Binding-site contacts:
Ligand atom N3 contacts residue PRO334 of chain 1.A at 3.5 Å.
Ligand atom OP2 contacts residue GLU102 of chain 1.A at 3.5 Å (salt-bridge).
Ligand atom C2' contacts residue PHE333 of chain 1.A at 2.9 Å (hydrophobic).
Ligand atom O4 contacts residue GLY98 of chain 1.A at 2.8 Å (h-bond).
Ligand atom O4 contacts residue ALA259 of chain 1.A at 3.2 Å.
Ligand atom C4' contacts residue GLN252 of chain 1.A at 3.5 Å.
Ligand atom O5' contacts residue PHE333 of chain 1.A at 3.8 Å.
Ligand atom C5' contacts residue PHE333 of chain 1.A at 3.2 Å (hydrophobic).
Ligand atom C2 contacts residue LEU328 of chain 1.A at 3.0 Å (hydrophobic).
Ligand atom C4 contacts residue GLY98 of chain 1.A at 3.2 Å.
Ligand atom O5' contacts residue GLN252 of chain 1.A at 3.1 Å (h-bond).
Ligand atom OP1 contacts residue ARG391 of chain 1.A at 3.8 Å.
Ligand atom OP2 contacts residue PHE333 of chain 1.A at 3.3 Å.
Ligand atom C7 contacts residue TYR336 of chain 1.A at 3.6 Å (hydrophobic).
Ligand atom O2 contacts residue LEU328 of chain 1.A at 2.2 Å.
Ligand atom C4 contacts residue PRO334 of chain 1.A at 3.6 Å (hydrophobic).
Ligand atom OP2 contacts residue GLN252 of chain 1.A at 4.1 Å.
Ligand atom C6 contacts residue PHE333 of chain 1.A at 3.7 Å (hydrophobic).
Ligand atom P contacts residue PHE333 of chain 1.A at 3.8 Å.
Ligand atom C3' contacts residue PHE333 of chain 1.A at 3.8 Å (hydrophobic).
Ligand atom C2' contacts residue LEU328 of chain 1.A at 3.7 Å (hydrophobic).
Ligand atom O5' contacts residue LEU328 of chain 1.A at 3.6 Å.
Ligand atom OP2 contacts residue ARG391 of chain 1.A at 3.9 Å.
Ligand atom O4 contacts residue PRO334 of chain 1.A at 3.7 Å.
Ligand atom N1 contacts residue LEU328 of chain 1.A at 3.8 Å.
Ligand atom C1' contacts residue PHE333 of chain 1.A at 3.1 Å (hydrophobic).
Ligand atom N3 contacts residue LEU328 of chain 1.A at 3.9 Å.
Ligand atom C4' contacts residue LEU328 of chain 1.A at 4.1 Å (hydrophobic).
Ligand atom C1' contacts residue LEU328 of chain 1.A at 3.9 Å (hydrophobic).
Ligand atom O4' contacts residue GLN252 of chain 1.A at 3.9 Å.
Ligand atom O2 contacts residue PRO334 of chain 1.A at 3.8 Å.
Ligand atom C6 contacts residue GLY98 of chain 1.A at 4.1 Å.
Ligand atom O4' contacts residue LEU328 of chain 1.A at 3.0 Å.
Ligand atom C2 contacts residue PRO334 of chain 1.A at 3.7 Å (hydrophobic).
Ligand atom O3' contacts residue PHE333 of chain 1.A at 3.5 Å.
Ligand atom C5' contacts residue GLN252 of chain 1.A at 3.4 Å.
Ligand atom O4' contacts residue PRO334 of chain 1.A at 4.0 Å.
Ligand atom N1 contacts residue PHE333 of chain 1.A at 3.8 Å.
Ligand atom C5 contacts residue GLY98 of chain 1.A at 2.9 Å.
Ligand atom OP1 contacts residue GLN252 of chain 1.A at 3.7 Å.

The small molecule below binds the protein below.
Small molecule (SMILES): Cc1cn([C@H]2C[C@H](O[P](=O)(O)OC[C@H]3O[C@@H](n4cc(C)c(=O)[nH]c4=O)C[C@@H]3O)[C@@H](CO[P](=O)(O)O[C@H]3C[C@H](n4ccc(=O)[nH]c4=O)O[C@@H]3COP(=O)=O)O2)c(=O)[nH]c1=O

Sequence of chain 1.A:
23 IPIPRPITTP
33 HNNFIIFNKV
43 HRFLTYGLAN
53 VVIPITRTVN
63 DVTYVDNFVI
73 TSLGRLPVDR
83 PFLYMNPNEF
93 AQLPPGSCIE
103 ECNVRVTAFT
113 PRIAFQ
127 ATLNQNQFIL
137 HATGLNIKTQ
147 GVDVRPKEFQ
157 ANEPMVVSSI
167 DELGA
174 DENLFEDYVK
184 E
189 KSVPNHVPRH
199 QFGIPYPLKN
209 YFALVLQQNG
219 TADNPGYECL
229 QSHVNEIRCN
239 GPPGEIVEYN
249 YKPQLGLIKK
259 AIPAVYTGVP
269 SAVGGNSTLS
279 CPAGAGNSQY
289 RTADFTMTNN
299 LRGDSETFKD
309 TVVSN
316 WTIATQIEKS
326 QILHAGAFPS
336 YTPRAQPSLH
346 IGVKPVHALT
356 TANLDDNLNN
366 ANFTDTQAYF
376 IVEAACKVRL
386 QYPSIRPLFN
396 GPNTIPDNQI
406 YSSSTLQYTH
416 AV